Sequence of chain 1.A:
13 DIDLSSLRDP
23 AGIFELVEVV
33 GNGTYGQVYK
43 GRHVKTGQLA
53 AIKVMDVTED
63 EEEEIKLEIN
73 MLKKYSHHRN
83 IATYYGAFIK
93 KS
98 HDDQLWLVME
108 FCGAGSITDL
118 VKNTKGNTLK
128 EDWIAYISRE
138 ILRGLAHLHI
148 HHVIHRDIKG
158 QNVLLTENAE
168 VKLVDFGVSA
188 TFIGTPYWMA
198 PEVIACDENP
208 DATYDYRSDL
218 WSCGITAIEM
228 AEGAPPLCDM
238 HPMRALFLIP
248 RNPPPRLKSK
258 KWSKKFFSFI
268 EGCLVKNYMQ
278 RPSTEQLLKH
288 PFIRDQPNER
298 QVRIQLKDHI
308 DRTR

The protein below binds the small molecule below.
Small molecule (SMILES): c1ccc(-c2cc3c(Nc4ccncc4)ncnn3c2)cc1

Binding-site contacts:
Ligand atom N11 contacts residue LEU161 of chain 1.A at 3.6 Å.
Ligand atom C8 contacts residue VAL32 of chain 1.A at 3.8 Å (hydrophobic).
Ligand atom N13 contacts residue LEU161 of chain 1.A at 3.6 Å.
Ligand atom N13 contacts residue GLU107 of chain 1.A at 3.6 Å (salt-bridge).
Ligand atom C3 contacts residue VAL32 of chain 1.A at 3.8 Å (hydrophobic).
Ligand atom C3 contacts residue CYS109 of chain 1.A at 3.3 Å (hydrophobic).
Ligand atom C17 contacts residue VAL40 of chain 1.A at 3.6 Å (hydrophobic).
Ligand atom C21 contacts residue ASP172 of chain 1.A at 3.2 Å.
Ligand atom C15 contacts residue CYS109 of chain 1.A at 3.0 Å (hydrophobic).
Ligand atom C3 contacts residue GLY112 of chain 1.A at 3.7 Å.
Ligand atom C22 contacts residue ASN34 of chain 1.A at 3.6 Å.
Ligand atom N11 contacts residue ALA53 of chain 1.A at 3.7 Å.
Ligand atom C7 contacts residue CYS109 of chain 1.A at 3.8 Å (hydrophobic).
Ligand atom C19 contacts residue MET106 of chain 1.A at 3.8 Å (hydrophobic).
Ligand atom N20 contacts residue LYS55 of chain 1.A at 3.5 Å (salt-bridge).
Ligand atom N16 contacts residue VAL40 of chain 1.A at 3.6 Å.
Ligand atom C2 contacts residue GLY112 of chain 1.A at 3.6 Å.
Ligand atom N13 contacts residue CYS109 of chain 1.A at 3.2 Å (h-bond).
Ligand atom C12 contacts residue LEU161 of chain 1.A at 3.7 Å (hydrophobic).
Ligand atom C12 contacts residue ALA53 of chain 1.A at 3.3 Å (hydrophobic).
Ligand atom C2 contacts residue GLY110 of chain 1.A at 3.5 Å.
Ligand atom C2 contacts residue VAL32 of chain 1.A at 3.8 Å (hydrophobic).
Ligand atom C15 contacts residue PHE108 of chain 1.A at 3.8 Å (hydrophobic).
Ligand atom C10 contacts residue LEU161 of chain 1.A at 3.4 Å (hydrophobic).
Ligand atom C18 contacts residue MET106 of chain 1.A at 3.8 Å (hydrophobic).
Ligand atom N14 contacts residue CYS109 of chain 1.A at 3.9 Å.
Ligand atom C4 contacts residue VAL32 of chain 1.A at 3.7 Å (hydrophobic).
Ligand atom C1 contacts residue VAL32 of chain 1.A at 3.7 Å (hydrophobic).
Ligand atom N13 contacts residue ALA53 of chain 1.A at 3.4 Å.
Ligand atom C22 contacts residue VAL40 of chain 1.A at 3.6 Å (hydrophobic).
Ligand atom C5 contacts residue VAL32 of chain 1.A at 3.3 Å (hydrophobic).
Ligand atom C7 contacts residue VAL32 of chain 1.A at 3.8 Å (hydrophobic).
Ligand atom C12 contacts residue GLU107 of chain 1.A at 3.4 Å.
Ligand atom C10 contacts residue VAL40 of chain 1.A at 3.9 Å (hydrophobic).
Ligand atom C9 contacts residue LEU161 of chain 1.A at 3.2 Å (hydrophobic).
Ligand atom C1 contacts residue GLY112 of chain 1.A at 3.8 Å.
Ligand atom N14 contacts residue LEU161 of chain 1.A at 3.3 Å.
Ligand atom C8 contacts residue LEU161 of chain 1.A at 3.8 Å (hydrophobic).
Ligand atom N20 contacts residue ASP172 of chain 1.A at 3.5 Å.
Ligand atom C6 contacts residue VAL32 of chain 1.A at 3.2 Å (hydrophobic).